A small-molecule ligand and the protein it binds are described below.
Small molecule (SMILES): COc1ccc(Cc2ccccc2)cc1

Sequence of chain 1.A:
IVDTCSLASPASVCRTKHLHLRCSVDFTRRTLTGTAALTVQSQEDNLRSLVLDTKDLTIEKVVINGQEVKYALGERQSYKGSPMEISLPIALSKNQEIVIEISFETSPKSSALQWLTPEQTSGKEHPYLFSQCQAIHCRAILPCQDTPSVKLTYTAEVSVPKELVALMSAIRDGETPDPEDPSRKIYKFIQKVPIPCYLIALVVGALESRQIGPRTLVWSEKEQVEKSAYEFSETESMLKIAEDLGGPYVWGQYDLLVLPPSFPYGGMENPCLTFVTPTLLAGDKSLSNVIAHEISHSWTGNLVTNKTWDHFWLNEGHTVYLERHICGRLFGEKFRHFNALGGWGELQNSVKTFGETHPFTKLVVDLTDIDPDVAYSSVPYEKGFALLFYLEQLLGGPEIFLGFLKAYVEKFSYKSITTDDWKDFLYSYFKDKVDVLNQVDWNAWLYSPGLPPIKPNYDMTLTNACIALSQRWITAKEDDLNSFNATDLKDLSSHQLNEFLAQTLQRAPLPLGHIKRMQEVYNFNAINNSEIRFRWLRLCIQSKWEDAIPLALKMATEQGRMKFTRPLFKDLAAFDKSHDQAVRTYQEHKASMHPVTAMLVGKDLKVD

Binding-site contacts:
Ligand atom C11 contacts residue ALA135 of chain 1.A at 3.8 Å (hydrophobic).
Ligand atom C11 contacts residue TYR376 of chain 1.A at 3.8 Å (hydrophobic).
Ligand atom C8 contacts residue PRO372 of chain 1.A at 4.0 Å (hydrophobic).
Ligand atom C7 contacts residue LEU367 of chain 1.A at 3.7 Å (hydrophobic).
Ligand atom C12 contacts residue PHE312 of chain 1.A at 3.5 Å (hydrophobic).
Ligand atom C15 contacts residue TYR376 of chain 1.A at 3.4 Å (hydrophobic).
Ligand atom C10 contacts residue TYR376 of chain 1.A at 3.7 Å (hydrophobic).
Ligand atom C9 contacts residue PRO372 of chain 1.A at 3.0 Å (hydrophobic).
Ligand atom C2 contacts residue PHE312 of chain 1.A at 3.8 Å (hydrophobic).
Ligand atom C15 contacts residue GLN134 of chain 1.A at 3.4 Å.
Ligand atom C13 contacts residue TRP309 of chain 1.A at 3.8 Å (hydrophobic).
Ligand atom O14 contacts residue ALA135 of chain 1.A at 3.9 Å.
Ligand atom C2 contacts residue TRP309 of chain 1.A at 4.1 Å (hydrophobic).
Ligand atom C1 contacts residue TRP309 of chain 1.A at 3.1 Å (hydrophobic).
Ligand atom C8 contacts residue ALA135 of chain 1.A at 4.1 Å (hydrophobic).
Ligand atom C10 contacts residue ASP373 of chain 1.A at 4.1 Å.
Ligand atom C13 contacts residue ALA135 of chain 1.A at 3.8 Å (hydrophobic).
Ligand atom C10 contacts residue PRO372 of chain 1.A at 3.7 Å (hydrophobic).
Ligand atom C1 contacts residue LEU367 of chain 1.A at 4.0 Å (hydrophobic).
Ligand atom C9 contacts residue TYR376 of chain 1.A at 4.1 Å (hydrophobic).
Ligand atom C3 contacts residue PHE312 of chain 1.A at 4.0 Å (hydrophobic).
Ligand atom C1 contacts residue VAL365 of chain 1.A at 3.9 Å (hydrophobic).
Ligand atom C13 contacts residue PHE312 of chain 1.A at 3.7 Å (hydrophobic).
Ligand atom C5 contacts residue PRO380 of chain 1.A at 3.9 Å (hydrophobic).
Ligand atom C3 contacts residue ALA375 of chain 1.A at 4.0 Å (hydrophobic).
Ligand atom C4 contacts residue TYR376 of chain 1.A at 3.9 Å (hydrophobic).
Ligand atom C6 contacts residue PHE312 of chain 1.A at 3.8 Å (hydrophobic).
Ligand atom C6 contacts residue VAL365 of chain 1.A at 3.5 Å (hydrophobic).
Ligand atom O14 contacts residue TYR265 of chain 1.A at 3.7 Å.
Ligand atom C12 contacts residue ALA135 of chain 1.A at 3.7 Å (hydrophobic).
Ligand atom C6 contacts residue TRP309 of chain 1.A at 3.9 Å (hydrophobic).
Ligand atom C4 contacts residue ALA375 of chain 1.A at 3.5 Å (hydrophobic).
Ligand atom C7 contacts residue PRO372 of chain 1.A at 4.0 Å (hydrophobic).
Ligand atom C10 contacts residue ALA135 of chain 1.A at 4.1 Å (hydrophobic).
Ligand atom C15 contacts residue TYR265 of chain 1.A at 3.9 Å (hydrophobic).
Ligand atom O14 contacts residue GLN134 of chain 1.A at 3.4 Å.
Ligand atom C3 contacts residue TYR376 of chain 1.A at 3.8 Å (hydrophobic).
Ligand atom C12 contacts residue GLN134 of chain 1.A at 3.5 Å.
Ligand atom C11 contacts residue GLN134 of chain 1.A at 4.0 Å.
Ligand atom C1 contacts residue PHE312 of chain 1.A at 3.4 Å (hydrophobic).